Sequence of chain 1.E:
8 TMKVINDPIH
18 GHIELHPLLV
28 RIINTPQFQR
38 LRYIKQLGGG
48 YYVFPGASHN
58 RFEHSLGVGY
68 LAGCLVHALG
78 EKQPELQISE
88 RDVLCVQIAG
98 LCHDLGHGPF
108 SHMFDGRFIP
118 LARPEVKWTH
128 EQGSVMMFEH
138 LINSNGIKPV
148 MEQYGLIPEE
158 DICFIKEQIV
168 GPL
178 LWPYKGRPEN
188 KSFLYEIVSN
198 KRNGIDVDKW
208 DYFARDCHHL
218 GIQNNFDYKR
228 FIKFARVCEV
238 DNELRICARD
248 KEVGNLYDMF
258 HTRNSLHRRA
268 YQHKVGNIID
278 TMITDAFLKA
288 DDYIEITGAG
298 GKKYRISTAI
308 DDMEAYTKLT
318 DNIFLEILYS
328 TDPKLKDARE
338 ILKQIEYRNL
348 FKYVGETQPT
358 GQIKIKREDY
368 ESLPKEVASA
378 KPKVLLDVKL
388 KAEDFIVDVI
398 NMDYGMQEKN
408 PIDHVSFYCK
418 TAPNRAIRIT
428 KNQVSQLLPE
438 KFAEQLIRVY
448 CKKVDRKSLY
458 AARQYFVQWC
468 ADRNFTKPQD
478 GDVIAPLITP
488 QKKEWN

Sequence of chain 1.H:
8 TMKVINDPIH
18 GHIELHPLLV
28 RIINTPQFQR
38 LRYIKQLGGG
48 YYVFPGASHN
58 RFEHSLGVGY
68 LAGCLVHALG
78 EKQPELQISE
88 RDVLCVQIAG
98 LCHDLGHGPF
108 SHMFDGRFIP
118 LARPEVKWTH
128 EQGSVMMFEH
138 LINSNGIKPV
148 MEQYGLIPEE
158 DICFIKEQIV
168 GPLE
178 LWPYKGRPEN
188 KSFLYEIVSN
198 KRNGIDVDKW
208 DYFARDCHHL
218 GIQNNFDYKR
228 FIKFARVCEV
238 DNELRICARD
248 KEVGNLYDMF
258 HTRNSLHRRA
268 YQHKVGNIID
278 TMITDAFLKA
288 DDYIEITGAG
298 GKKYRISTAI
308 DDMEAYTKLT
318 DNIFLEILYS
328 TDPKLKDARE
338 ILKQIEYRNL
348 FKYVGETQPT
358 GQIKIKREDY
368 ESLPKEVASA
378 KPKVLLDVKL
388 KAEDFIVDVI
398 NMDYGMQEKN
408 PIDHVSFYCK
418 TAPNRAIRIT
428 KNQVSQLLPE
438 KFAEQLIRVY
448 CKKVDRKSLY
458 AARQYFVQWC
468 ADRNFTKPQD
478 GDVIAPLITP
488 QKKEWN

Sequence of chain 1.F:
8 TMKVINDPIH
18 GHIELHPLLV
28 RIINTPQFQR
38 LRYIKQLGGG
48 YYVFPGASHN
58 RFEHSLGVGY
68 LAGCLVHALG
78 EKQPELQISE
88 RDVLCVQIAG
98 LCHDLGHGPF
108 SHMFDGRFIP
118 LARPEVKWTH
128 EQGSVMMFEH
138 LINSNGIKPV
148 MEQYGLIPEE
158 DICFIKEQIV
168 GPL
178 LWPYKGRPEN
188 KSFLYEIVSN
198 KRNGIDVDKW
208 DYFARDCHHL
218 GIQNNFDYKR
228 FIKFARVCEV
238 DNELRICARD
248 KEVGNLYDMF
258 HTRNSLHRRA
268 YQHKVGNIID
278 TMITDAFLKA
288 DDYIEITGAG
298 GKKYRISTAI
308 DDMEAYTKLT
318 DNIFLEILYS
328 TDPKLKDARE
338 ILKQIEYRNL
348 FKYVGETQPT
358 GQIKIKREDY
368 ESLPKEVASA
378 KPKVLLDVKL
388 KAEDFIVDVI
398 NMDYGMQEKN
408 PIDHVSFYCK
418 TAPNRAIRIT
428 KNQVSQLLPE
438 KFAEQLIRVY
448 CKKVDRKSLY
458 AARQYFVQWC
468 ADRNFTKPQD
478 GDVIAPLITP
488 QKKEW

Binding-site contacts:
Ligand atom O3B contacts residue CZF1 of chain 1.JB at 3.4 Å (h-bond).
Ligand atom N7 contacts residue ARG227 of chain 1.H at 3.4 Å (salt-bridge).
Ligand atom O3G contacts residue LYS248 of chain 1.H at 3.1 Å (salt-bridge).
Ligand atom O3' contacts residue ASN13 of chain 1.F at 2.9 Å (h-bond).
Ligand atom C5' contacts residue CZF1 of chain 1.JB at 3.4 Å.
Ligand atom C3' contacts residue VAL50 of chain 1.E at 3.3 Å (hydrophobic).
Ligand atom PG contacts residue MG1 of chain 1.HB at 3.4 Å.
Ligand atom O1B contacts residue CZF1 of chain 1.JB at 2.5 Å (h-bond).
Ligand atom O1A contacts residue HIS270 of chain 1.E at 2.7 Å (h-bond).
Ligand atom C1' contacts residue PHE51 of chain 1.E at 3.5 Å (hydrophobic).
Ligand atom N2 contacts residue ASP224 of chain 1.H at 3.5 Å (salt-bridge).
Ligand atom N3A contacts residue LYS248 of chain 1.H at 3.3 Å (salt-bridge).
Ligand atom N9 contacts residue ARG227 of chain 1.H at 3.3 Å (salt-bridge).
Ligand atom O3' contacts residue VAL50 of chain 1.E at 2.7 Å (h-bond).
Ligand atom C2' contacts residue PHE51 of chain 1.E at 3.4 Å (hydrophobic).
Ligand atom O2A contacts residue LYS248 of chain 1.H at 2.7 Å (salt-bridge).
Ligand atom O1G contacts residue CZF1 of chain 1.JB at 2.2 Å (h-bond).
Ligand atom O2B contacts residue HIS270 of chain 1.E at 3.2 Å.
Ligand atom O6 contacts residue ASN252 of chain 1.H at 2.9 Å (h-bond).
Ligand atom O2B contacts residue CZF1 of chain 1.JB at 3.3 Å.
Ligand atom O2A contacts residue ARG227 of chain 1.H at 3.0 Å (salt-bridge).
Ligand atom C4 contacts residue ARG227 of chain 1.H at 3.2 Å.
Ligand atom O1B contacts residue MG1 of chain 1.HB at 2.2 Å.
Ligand atom O4' contacts residue ARG227 of chain 1.H at 3.1 Å (salt-bridge).
Ligand atom O2G contacts residue ARG246 of chain 1.H at 2.6 Å (salt-bridge).
Ligand atom C6 contacts residue ARG227 of chain 1.H at 3.5 Å.
Ligand atom PG contacts residue CZF1 of chain 1.JB at 3.3 Å.
Ligand atom C5 contacts residue ARG227 of chain 1.H at 3.4 Å.
Ligand atom O2B contacts residue LYS271 of chain 1.E at 2.8 Å (salt-bridge).
Ligand atom PB contacts residue CZF1 of chain 1.JB at 3.4 Å.
Ligand atom N3 contacts residue ASN13 of chain 1.F at 3.0 Å (h-bond).
Ligand atom O3G contacts residue ARG246 of chain 1.H at 2.6 Å (salt-bridge).
Ligand atom O1G contacts residue LYS417 of chain 1.H at 3.1 Å (salt-bridge).
Ligand atom C2 contacts residue ASN13 of chain 1.F at 3.4 Å.
Ligand atom O3B contacts residue LYS271 of chain 1.E at 3.0 Å (salt-bridge).
Ligand atom O1G contacts residue MG1 of chain 1.HB at 2.1 Å.
Ligand atom N2 contacts residue ASN13 of chain 1.F at 3.0 Å (h-bond).
Ligand atom C5' contacts residue VAL11 of chain 1.F at 3.4 Å (hydrophobic).
Ligand atom O6 contacts residue ARG266 of chain 1.E at 3.3 Å.
Ligand atom O2G contacts residue LYS417 of chain 1.H at 3.5 Å (salt-bridge).

This small molecule binds to this protein.
Small molecule (SMILES): Nc1nc2c(ncn2[C@H]2C[C@H](O)[C@@H](CO[P](=O)(O)N[P](=O)(O)OP(=O)(O)O)O2)c(=O)[nH]1